Sequence of chain 1.A:
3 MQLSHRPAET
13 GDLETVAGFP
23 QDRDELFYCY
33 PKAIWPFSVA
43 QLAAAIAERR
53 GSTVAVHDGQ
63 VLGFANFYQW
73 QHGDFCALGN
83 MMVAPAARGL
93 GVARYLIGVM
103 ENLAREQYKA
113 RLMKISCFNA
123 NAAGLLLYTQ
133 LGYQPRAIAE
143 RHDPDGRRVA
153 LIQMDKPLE

The protein below binds the small molecule below.
Small molecule (SMILES): NC(=O)c1ccccc1C(=O)O

Binding-site contacts:
Ligand atom O2 contacts residue PRO33 of chain 1.A at 3.4 Å.
Ligand atom C1 contacts residue LEU153 of chain 1.A at 4.0 Å (hydrophobic).
Ligand atom C1 contacts residue PHE120 of chain 1.A at 3.6 Å (hydrophobic).
Ligand atom O2 contacts residue TYR32 of chain 1.A at 3.8 Å.
Ligand atom C3 contacts residue PRO33 of chain 1.A at 3.9 Å (hydrophobic).
Ligand atom O3 contacts residue ASN82 of chain 1.A at 3.0 Å (h-bond).
Ligand atom C8 contacts residue PRO33 of chain 1.A at 3.9 Å (hydrophobic).
Ligand atom C1 contacts residue SER118 of chain 1.A at 3.5 Å.
Ligand atom C6 contacts residue PHE120 of chain 1.A at 4.0 Å (hydrophobic).
Ligand atom C3 contacts residue TYR30 of chain 1.A at 4.0 Å (hydrophobic).
Ligand atom N contacts residue TYR70 of chain 1.A at 3.3 Å.
Ligand atom O2 contacts residue CYS31 of chain 1.A at 3.9 Å.
Ligand atom C8 contacts residue ARG51 of chain 1.A at 3.5 Å.
Ligand atom C2 contacts residue TYR30 of chain 1.A at 3.3 Å (hydrophobic).
Ligand atom C5 contacts residue TYR70 of chain 1.A at 4.1 Å (hydrophobic).
Ligand atom C3 contacts residue CYS31 of chain 1.A at 3.5 Å (hydrophobic).
Ligand atom O3 contacts residue TYR70 of chain 1.A at 3.5 Å.
Ligand atom O1 contacts residue PRO33 of chain 1.A at 3.5 Å.
Ligand atom C8 contacts residue TYR32 of chain 1.A at 4.3 Å (hydrophobic).
Ligand atom N contacts residue ARG51 of chain 1.A at 4.3 Å.
Ligand atom C7 contacts residue PRO33 of chain 1.A at 3.8 Å (hydrophobic).
Ligand atom C1 contacts residue TYR30 of chain 1.A at 4.1 Å (hydrophobic).
Ligand atom C8 contacts residue ASN82 of chain 1.A at 4.0 Å.
Ligand atom C8 contacts residue GLY81 of chain 1.A at 4.2 Å.
Ligand atom C4 contacts residue PRO33 of chain 1.A at 3.5 Å (hydrophobic).
Ligand atom C4 contacts residue TYR70 of chain 1.A at 4.0 Å (hydrophobic).
Ligand atom C7 contacts residue TYR70 of chain 1.A at 3.9 Å (hydrophobic).
Ligand atom C8 contacts residue TYR70 of chain 1.A at 4.0 Å (hydrophobic).
Ligand atom O3 contacts residue CYS31 of chain 1.A at 3.5 Å (h-bond).
Ligand atom C4 contacts residue CYS31 of chain 1.A at 3.9 Å (hydrophobic).
Ligand atom C6 contacts residue PRO33 of chain 1.A at 3.9 Å (hydrophobic).
Ligand atom C2 contacts residue PRO33 of chain 1.A at 4.3 Å (hydrophobic).
Ligand atom O3 contacts residue GLY81 of chain 1.A at 3.2 Å.
Ligand atom O2 contacts residue ASN82 of chain 1.A at 4.0 Å.
Ligand atom C2 contacts residue SER118 of chain 1.A at 3.7 Å.
Ligand atom O2 contacts residue ARG51 of chain 1.A at 2.9 Å (salt-bridge).
Ligand atom O3 contacts residue ARG51 of chain 1.A at 2.9 Å (salt-bridge).
Ligand atom C8 contacts residue CYS31 of chain 1.A at 3.5 Å (hydrophobic).
Ligand atom C6 contacts residue LEU153 of chain 1.A at 4.2 Å (hydrophobic).
Ligand atom C5 contacts residue PRO33 of chain 1.A at 3.6 Å (hydrophobic).